Sequence of chain 42.F:
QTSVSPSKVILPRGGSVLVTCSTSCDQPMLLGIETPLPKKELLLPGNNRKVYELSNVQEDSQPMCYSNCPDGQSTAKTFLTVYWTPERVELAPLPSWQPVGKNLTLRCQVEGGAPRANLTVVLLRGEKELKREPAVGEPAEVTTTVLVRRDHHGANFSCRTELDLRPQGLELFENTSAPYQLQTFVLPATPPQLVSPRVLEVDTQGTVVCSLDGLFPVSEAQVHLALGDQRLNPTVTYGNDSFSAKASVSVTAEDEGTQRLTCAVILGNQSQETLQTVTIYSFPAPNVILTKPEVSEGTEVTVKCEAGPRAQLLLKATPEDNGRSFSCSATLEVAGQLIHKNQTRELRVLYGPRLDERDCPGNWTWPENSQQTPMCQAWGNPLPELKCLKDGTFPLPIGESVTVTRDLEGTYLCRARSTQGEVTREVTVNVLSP

Binding-site contacts:
Ligand atom C2 contacts residue TRP97 of chain 42.F at 3.1 Å (hydrophobic).
Ligand atom C2 contacts residue ASN269 of chain 42.F at 2.5 Å.
Ligand atom O7 contacts residue TRP97 of chain 42.F at 3.8 Å.
Ligand atom C4 contacts residue TRP97 of chain 42.F at 4.2 Å (hydrophobic).
Ligand atom C5 contacts residue ASN269 of chain 42.F at 3.0 Å.
Ligand atom C3 contacts residue TRP97 of chain 42.F at 2.7 Å (hydrophobic).
Ligand atom C3 contacts residue ASN269 of chain 42.F at 3.1 Å.
Ligand atom O5 contacts residue ASN269 of chain 42.F at 2.4 Å (h-bond).
Ligand atom O3 contacts residue TRP97 of chain 42.F at 2.5 Å (h-bond).
Ligand atom C1 contacts residue ASN269 of chain 42.F at 1.4 Å.
Ligand atom C8 contacts residue PRO99 of chain 42.F at 3.9 Å (hydrophobic).
Ligand atom C7 contacts residue TRP97 of chain 42.F at 3.3 Å (hydrophobic).
Ligand atom C6 contacts residue ASN269 of chain 42.F at 4.3 Å.
Ligand atom O3 contacts residue PRO95 of chain 42.F at 4.4 Å.
Ligand atom N2 contacts residue ASN269 of chain 42.F at 2.8 Å (h-bond).
Ligand atom O3 contacts residue ASN269 of chain 42.F at 4.4 Å.
Ligand atom C8 contacts residue TRP97 of chain 42.F at 4.0 Å (hydrophobic).
Ligand atom O4 contacts residue TRP97 of chain 42.F at 3.8 Å.
Ligand atom O7 contacts residue ASN269 of chain 42.F at 3.4 Å (h-bond).
Ligand atom N2 contacts residue TRP97 of chain 42.F at 2.4 Å (h-bond).
Ligand atom C7 contacts residue ASN269 of chain 42.F at 3.5 Å.
Ligand atom C4 contacts residue ASN269 of chain 42.F at 3.7 Å.
Ligand atom C1 contacts residue TRP97 of chain 42.F at 4.2 Å (hydrophobic).

A protein and the small-molecule ligand that binds it are described below.
Small molecule (SMILES): CC(=O)N[C@@H]1[C@@H](O)[C@H](O)[C@@H](CO)O[C@H]1O